Sequence of chain 1.A:
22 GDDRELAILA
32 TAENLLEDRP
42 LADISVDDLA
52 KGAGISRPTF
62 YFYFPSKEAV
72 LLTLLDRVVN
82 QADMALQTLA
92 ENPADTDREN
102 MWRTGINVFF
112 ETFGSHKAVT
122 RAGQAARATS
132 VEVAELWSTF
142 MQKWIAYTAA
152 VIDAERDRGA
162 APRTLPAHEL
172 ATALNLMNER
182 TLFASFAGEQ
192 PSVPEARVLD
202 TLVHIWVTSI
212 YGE

Binding-site contacts:
Ligand atom C14 contacts residue PHE110 of chain 1.A at 4.0 Å (hydrophobic).
Ligand atom C16 contacts residue TRP103 of chain 1.A at 3.9 Å (hydrophobic).
Ligand atom C1 contacts residue TRP138 of chain 1.A at 3.7 Å (hydrophobic).
Ligand atom N2 contacts residue PHE110 of chain 1.A at 3.6 Å.
Ligand atom C12 contacts residue ASN176 of chain 1.A at 3.6 Å.
Ligand atom C6 contacts residue PHE114 of chain 1.A at 3.6 Å (hydrophobic).
Ligand atom C2 contacts residue TRP138 of chain 1.A at 3.8 Å (hydrophobic).
Ligand atom C12 contacts residue PHE110 of chain 1.A at 3.7 Å (hydrophobic).
Ligand atom N2 contacts residue TRP207 of chain 1.A at 3.9 Å.
Ligand atom C18 contacts residue PHE110 of chain 1.A at 3.8 Å (hydrophobic).
Ligand atom C18 contacts residue ILE107 of chain 1.A at 3.6 Å (hydrophobic).
Ligand atom O1 contacts residue PHE110 of chain 1.A at 3.8 Å.
Ligand atom N1 contacts residue ASN176 of chain 1.A at 2.8 Å (h-bond).
Ligand atom C17 contacts residue ILE107 of chain 1.A at 3.7 Å (hydrophobic).
Ligand atom C8 contacts residue TRP138 of chain 1.A at 4.0 Å (hydrophobic).
Ligand atom C13 contacts residue ASN176 of chain 1.A at 3.2 Å.
Ligand atom C13 contacts residue PHE110 of chain 1.A at 4.0 Å (hydrophobic).
Ligand atom C14 contacts residue THR149 of chain 1.A at 3.4 Å.
Ligand atom C13 contacts residue THR149 of chain 1.A at 3.5 Å.
Ligand atom C18 contacts residue TRP207 of chain 1.A at 3.8 Å (hydrophobic).
Ligand atom C9 contacts residue GLU180 of chain 1.A at 3.9 Å.
Ligand atom C2 contacts residue GLN125 of chain 1.A at 3.6 Å.
Ligand atom C11 contacts residue ASN176 of chain 1.A at 3.4 Å.
Ligand atom C4 contacts residue TRP138 of chain 1.A at 4.0 Å (hydrophobic).
Ligand atom C3 contacts residue THR121 of chain 1.A at 3.8 Å.
Ligand atom C1 contacts residue GLN125 of chain 1.A at 3.7 Å.
Ligand atom C3 contacts residue GLN125 of chain 1.A at 3.9 Å.
Ligand atom C1 contacts residue GLY124 of chain 1.A at 3.8 Å.
Ligand atom C18 contacts residue ASN179 of chain 1.A at 3.9 Å.
Ligand atom C5 contacts residue PHE114 of chain 1.A at 3.6 Å (hydrophobic).
Ligand atom N2 contacts residue ASN176 of chain 1.A at 3.9 Å.
Ligand atom C5 contacts residue TRP138 of chain 1.A at 3.4 Å (hydrophobic).
Ligand atom C7 contacts residue TRP138 of chain 1.A at 3.9 Å (hydrophobic).
Ligand atom C17 contacts residue GLY106 of chain 1.A at 3.7 Å.
Ligand atom O1 contacts residue ASN179 of chain 1.A at 2.9 Å (h-bond).
Ligand atom C1 contacts residue LEU76 of chain 1.A at 3.9 Å (hydrophobic).
Ligand atom C13 contacts residue TRP207 of chain 1.A at 4.0 Å (hydrophobic).
Ligand atom C12 contacts residue ASN179 of chain 1.A at 3.8 Å.
Ligand atom C10 contacts residue PHE110 of chain 1.A at 3.5 Å (hydrophobic).
Ligand atom C7 contacts residue GLU180 of chain 1.A at 3.7 Å.

The small molecule below binds the protein below.
Small molecule (SMILES): CCCCCCCCCCCNC(=O)[N+]1CCC(C)CC1